Binding-site contacts:
Ligand atom C8 contacts residue GLU44 of chain 1.J at 4.0 Å.
Ligand atom C5 contacts residue ASN225 of chain 1.J at 3.7 Å.
Ligand atom C1 contacts residue ASN225 of chain 1.J at 1.4 Å.
Ligand atom O5 contacts residue ASN225 of chain 1.J at 2.5 Å (h-bond).
Ligand atom N2 contacts residue VAL240 of chain 1.J at 3.5 Å.
Ligand atom C3 contacts residue ASN225 of chain 1.J at 3.8 Å.
Ligand atom C3 contacts residue GLU44 of chain 1.J at 4.5 Å.
Ligand atom C8 contacts residue ALA46 of chain 1.J at 4.0 Å (hydrophobic).
Ligand atom C7 contacts residue ASN225 of chain 1.J at 4.0 Å.
Ligand atom O7 contacts residue LYS238 of chain 1.J at 3.7 Å.
Ligand atom C1 contacts residue GLU44 of chain 1.J at 3.7 Å.
Ligand atom C8 contacts residue LEU45 of chain 1.J at 3.7 Å (hydrophobic).
Ligand atom C8 contacts residue VAL240 of chain 1.J at 3.4 Å (hydrophobic).
Ligand atom O7 contacts residue VAL240 of chain 1.J at 4.4 Å.
Ligand atom C6 contacts residue ASN225 of chain 1.J at 4.3 Å.
Ligand atom C2 contacts residue VAL240 of chain 1.J at 4.4 Å (hydrophobic).
Ligand atom C2 contacts residue GLU44 of chain 1.J at 4.1 Å.
Ligand atom N2 contacts residue ASN225 of chain 1.J at 2.8 Å (h-bond).
Ligand atom C2 contacts residue ASN225 of chain 1.J at 2.5 Å.
Ligand atom C4 contacts residue ASN225 of chain 1.J at 4.3 Å.
Ligand atom N2 contacts residue GLU44 of chain 1.J at 3.6 Å (salt-bridge).
Ligand atom C7 contacts residue VAL240 of chain 1.J at 3.6 Å (hydrophobic).

A small-molecule ligand and the protein it binds are described below.
Small molecule (SMILES): CC(=O)N[C@H]1[C@H](O[C@H]2[C@H](O)[C@@H](NC(C)=O)CO[C@@H]2CO)O[C@H](CO)[C@@H](O[C@@H]2O[C@H](CO)[C@@H](O)[C@H](O)[C@@H]2O)[C@@H]1O

Sequence of chain 1.J:
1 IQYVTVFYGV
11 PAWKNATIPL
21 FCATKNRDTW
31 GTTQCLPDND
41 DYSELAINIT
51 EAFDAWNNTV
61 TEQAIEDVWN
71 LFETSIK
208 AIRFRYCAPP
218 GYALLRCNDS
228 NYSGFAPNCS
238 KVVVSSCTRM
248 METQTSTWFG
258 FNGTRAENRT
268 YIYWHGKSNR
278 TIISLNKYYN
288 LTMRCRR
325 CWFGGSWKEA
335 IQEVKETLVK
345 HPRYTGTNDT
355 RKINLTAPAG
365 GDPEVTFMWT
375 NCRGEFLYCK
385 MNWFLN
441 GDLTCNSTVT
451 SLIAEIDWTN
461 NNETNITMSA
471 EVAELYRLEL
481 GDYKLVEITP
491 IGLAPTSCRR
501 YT